Binding-site contacts:
Ligand atom N1 contacts residue LYS46 of chain 1.C at 2.9 Å (salt-bridge).
Ligand atom C10 contacts residue LEU150 of chain 1.C at 4.0 Å (hydrophobic).
Ligand atom C8 contacts residue VAL30 of chain 1.C at 4.0 Å (hydrophobic).
Ligand atom C11 contacts residue LEU150 of chain 1.C at 4.0 Å (hydrophobic).
Ligand atom C8 contacts residue LEU150 of chain 1.C at 3.4 Å (hydrophobic).
Ligand atom C14 contacts residue ASP105 of chain 1.C at 3.9 Å.
Ligand atom C10 contacts residue LEU22 of chain 1.C at 3.8 Å (hydrophobic).
Ligand atom C18 contacts residue GLY23 of chain 1.C at 3.9 Å.
Ligand atom C5 contacts residue PHE96 of chain 1.C at 3.9 Å (hydrophobic).
Ligand atom C9 contacts residue LEU150 of chain 1.C at 3.5 Å (hydrophobic).
Ligand atom C14 contacts residue LEU22 of chain 1.C at 3.3 Å (hydrophobic).
Ligand atom C7 contacts residue LEU150 of chain 1.C at 3.8 Å (hydrophobic).
Ligand atom C contacts residue LYS46 of chain 1.C at 3.7 Å.
Ligand atom O contacts residue LEU99 of chain 1.C at 3.0 Å (h-bond).
Ligand atom C6 contacts residue LEU99 of chain 1.C at 4.0 Å (hydrophobic).
Ligand atom N contacts residue VAL179 of chain 1.C at 4.0 Å.
Ligand atom C12 contacts residue GLY100 of chain 1.C at 3.8 Å.
Ligand atom C7 contacts residue ALA44 of chain 1.C at 3.7 Å (hydrophobic).
Ligand atom C6 contacts residue GLU97 of chain 1.C at 3.6 Å.
Ligand atom N2 contacts residue VAL30 of chain 1.C at 3.9 Å.
Ligand atom C19 contacts residue PHE27 of chain 1.C at 4.0 Å (hydrophobic).
Ligand atom C13 contacts residue LEU22 of chain 1.C at 3.6 Å (hydrophobic).
Ligand atom N2 contacts residue LEU150 of chain 1.C at 3.6 Å.
Ligand atom C6 contacts residue PHE96 of chain 1.C at 3.8 Å (hydrophobic).
Ligand atom C contacts residue ASP180 of chain 1.C at 3.7 Å.
Ligand atom C contacts residue PHE27 of chain 1.C at 3.9 Å (hydrophobic).
Ligand atom C6 contacts residue ALA44 of chain 1.C at 3.9 Å (hydrophobic).
Ligand atom C1 contacts residue VAL179 of chain 1.C at 4.0 Å (hydrophobic).
Ligand atom C3 contacts residue VAL179 of chain 1.C at 3.9 Å (hydrophobic).
Ligand atom C10 contacts residue GLY100 of chain 1.C at 4.0 Å.
Ligand atom N contacts residue LYS46 of chain 1.C at 3.7 Å.
Ligand atom O contacts residue GLU97 of chain 1.C at 4.0 Å.
Ligand atom C1 contacts residue VAL30 of chain 1.C at 3.9 Å (hydrophobic).
Ligand atom C3 contacts residue PHE96 of chain 1.C at 3.8 Å (hydrophobic).
Ligand atom C3 contacts residue LYS46 of chain 1.C at 3.9 Å.
Ligand atom C18 contacts residue VAL30 of chain 1.C at 3.9 Å (hydrophobic).
Ligand atom O contacts residue ALA44 of chain 1.C at 3.6 Å.
Ligand atom C10 contacts residue LEU99 of chain 1.C at 3.3 Å (hydrophobic).
Ligand atom C12 contacts residue LEU22 of chain 1.C at 3.7 Å (hydrophobic).
Ligand atom O contacts residue LEU98 of chain 1.C at 4.0 Å.

Sequence of chain 1.C:
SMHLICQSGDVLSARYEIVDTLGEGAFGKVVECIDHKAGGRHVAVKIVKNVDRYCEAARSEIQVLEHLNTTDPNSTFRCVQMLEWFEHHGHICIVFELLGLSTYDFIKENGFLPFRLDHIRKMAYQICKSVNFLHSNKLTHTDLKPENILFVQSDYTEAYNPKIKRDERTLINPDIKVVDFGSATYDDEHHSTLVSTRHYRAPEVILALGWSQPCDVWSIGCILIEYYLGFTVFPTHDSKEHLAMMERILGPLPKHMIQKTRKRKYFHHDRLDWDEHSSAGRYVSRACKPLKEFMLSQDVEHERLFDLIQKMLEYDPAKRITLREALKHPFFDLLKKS

The small molecule below binds the protein below.
Small molecule (SMILES): Cn1cc(-c2ccc3occ(-c4cccc(C5CCC5)c4)c3n2)cn1